The protein below binds the small molecule below.
Small molecule (SMILES): CC(C)C[C@@H](C=O)NC(=O)[C@H](C)NC(=O)[C@H](C)NC(=O)[C@H](C)NC(=O)[C@H](C)N

Sequence of chain 1.E:
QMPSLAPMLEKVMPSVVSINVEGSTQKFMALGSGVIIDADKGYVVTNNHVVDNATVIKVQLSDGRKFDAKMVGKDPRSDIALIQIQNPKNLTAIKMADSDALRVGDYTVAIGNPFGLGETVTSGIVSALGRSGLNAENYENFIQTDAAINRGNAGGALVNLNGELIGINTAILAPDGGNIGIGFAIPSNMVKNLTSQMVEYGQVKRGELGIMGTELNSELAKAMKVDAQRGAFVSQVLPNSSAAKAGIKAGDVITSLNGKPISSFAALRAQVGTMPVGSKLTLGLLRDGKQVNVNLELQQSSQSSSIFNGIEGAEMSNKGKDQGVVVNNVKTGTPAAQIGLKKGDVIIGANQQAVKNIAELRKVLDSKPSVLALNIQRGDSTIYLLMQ

Binding-site contacts:
Ligand atom CB contacts residue PRO223 of chain 1.E at 4.0 Å (hydrophobic).
Ligand atom N contacts residue PRO223 of chain 1.E at 4.1 Å.
Ligand atom O contacts residue ILE220 of chain 1.E at 2.9 Å (h-bond).
Ligand atom C contacts residue HIS97 of chain 1.E at 3.4 Å.
Ligand atom CA contacts residue HIS97 of chain 1.E at 3.8 Å.
Ligand atom N contacts residue ILE220 of chain 1.E at 2.8 Å (h-bond).
Ligand atom CA contacts residue ILE220 of chain 1.E at 3.9 Å (hydrophobic).
Ligand atom C contacts residue ALA222 of chain 1.E at 4.1 Å (hydrophobic).
Ligand atom CA contacts residue THR218 of chain 1.E at 4.1 Å.
Ligand atom CD1 contacts residue ILE220 of chain 1.E at 3.7 Å (hydrophobic).
Ligand atom O contacts residue ALA202 of chain 1.E at 3.1 Å.
Ligand atom O contacts residue LEU221 of chain 1.E at 3.3 Å.
Ligand atom C contacts residue ALA202 of chain 1.E at 3.2 Å (hydrophobic).
Ligand atom N contacts residue THR218 of chain 1.E at 3.5 Å (h-bond).
Ligand atom N contacts residue HIS97 of chain 1.E at 3.5 Å (h-bond).
Ligand atom CG contacts residue ASN198 of chain 1.E at 3.8 Å.
Ligand atom C contacts residue ILE220 of chain 1.E at 3.6 Å (hydrophobic).
Ligand atom O contacts residue ALA222 of chain 1.E at 3.2 Å (h-bond).
Ligand atom O contacts residue ASN95 of chain 1.E at 3.6 Å.
Ligand atom CB contacts residue LEU182 of chain 1.E at 3.6 Å (hydrophobic).
Ligand atom CD1 contacts residue ARG199 of chain 1.E at 3.3 Å.
Ligand atom CD1 contacts residue ASN198 of chain 1.E at 3.1 Å.
Ligand atom CD2 contacts residue ILE220 of chain 1.E at 3.7 Å (hydrophobic).
Ligand atom O contacts residue PRO223 of chain 1.E at 3.6 Å.
Ligand atom C contacts residue ILE220 of chain 1.E at 3.8 Å (hydrophobic).
Ligand atom CG contacts residue ARG199 of chain 1.E at 4.2 Å.
Ligand atom O contacts residue HIS97 of chain 1.E at 3.2 Å.
Ligand atom CD2 contacts residue ALA219 of chain 1.E at 3.4 Å (hydrophobic).
Ligand atom CB contacts residue ILE220 of chain 1.E at 3.8 Å (hydrophobic).
Ligand atom O contacts residue ALA219 of chain 1.E at 3.4 Å.
Ligand atom CA contacts residue ALA219 of chain 1.E at 4.1 Å (hydrophobic).
Ligand atom CB contacts residue ARG199 of chain 1.E at 3.8 Å.
Ligand atom C contacts residue LEU221 of chain 1.E at 3.9 Å (hydrophobic).
Ligand atom CG contacts residue THR218 of chain 1.E at 4.2 Å.
Ligand atom CA contacts residue ILE220 of chain 1.E at 3.5 Å (hydrophobic).
Ligand atom CD1 contacts residue ILE197 of chain 1.E at 3.9 Å (hydrophobic).
Ligand atom C contacts residue HIS97 of chain 1.E at 3.9 Å.
Ligand atom O contacts residue THR218 of chain 1.E at 2.8 Å (h-bond).
Ligand atom CD2 contacts residue THR218 of chain 1.E at 3.0 Å.
Ligand atom C contacts residue THR218 of chain 1.E at 3.8 Å.